Binding-site contacts:
Ligand atom C7 contacts residue TYR19 of chain 1.A at 4.3 Å (hydrophobic).
Ligand atom C5 contacts residue THR52 of chain 1.A at 4.3 Å.
Ligand atom C5 contacts residue ASN61 of chain 1.A at 3.7 Å.
Ligand atom C7 contacts residue HIS62 of chain 1.A at 4.5 Å.
Ligand atom C8 contacts residue GLY21 of chain 1.A at 3.6 Å.
Ligand atom C8 contacts residue GLN57 of chain 1.A at 3.5 Å.
Ligand atom C4 contacts residue TYR19 of chain 1.A at 4.3 Å (hydrophobic).
Ligand atom O3 contacts residue THR52 of chain 1.A at 3.8 Å.
Ligand atom O6 contacts residue THR69 of chain 1.A at 4.1 Å.
Ligand atom O7 contacts residue ASN61 of chain 1.A at 3.2 Å (h-bond).
Ligand atom C3 contacts residue THR52 of chain 1.A at 4.2 Å.
Ligand atom C2 contacts residue TYR19 of chain 1.A at 4.1 Å (hydrophobic).
Ligand atom C8 contacts residue ASN61 of chain 1.A at 4.0 Å.
Ligand atom N2 contacts residue ASN61 of chain 1.A at 3.0 Å (h-bond).
Ligand atom C1 contacts residue ASN61 of chain 1.A at 1.5 Å.
Ligand atom C2 contacts residue ASN61 of chain 1.A at 2.5 Å.
Ligand atom O5 contacts residue THR52 of chain 1.A at 4.2 Å.
Ligand atom C7 contacts residue VAL54 of chain 1.A at 4.1 Å (hydrophobic).
Ligand atom C6 contacts residue GLY21 of chain 1.A at 4.2 Å.
Ligand atom C3 contacts residue ASN61 of chain 1.A at 3.8 Å.
Ligand atom C1 contacts residue THR52 of chain 1.A at 3.9 Å.
Ligand atom C2 contacts residue THR52 of chain 1.A at 4.4 Å.
Ligand atom C8 contacts residue HIS62 of chain 1.A at 3.7 Å.
Ligand atom C5 contacts residue TYR19 of chain 1.A at 4.3 Å (hydrophobic).
Ligand atom C6 contacts residue TYR19 of chain 1.A at 4.2 Å (hydrophobic).
Ligand atom O5 contacts residue ASN61 of chain 1.A at 2.5 Å (h-bond).
Ligand atom O5 contacts residue TYR19 of chain 1.A at 3.6 Å.
Ligand atom O7 contacts residue GLN57 of chain 1.A at 3.2 Å (h-bond).
Ligand atom C8 contacts residue SER63 of chain 1.A at 3.8 Å.
Ligand atom O7 contacts residue TYR19 of chain 1.A at 3.2 Å.
Ligand atom N2 contacts residue THR52 of chain 1.A at 4.4 Å.
Ligand atom C7 contacts residue GLN57 of chain 1.A at 3.7 Å.
Ligand atom C8 contacts residue TRP20 of chain 1.A at 4.4 Å (hydrophobic).
Ligand atom C7 contacts residue ASN61 of chain 1.A at 3.3 Å.
Ligand atom O7 contacts residue HIS62 of chain 1.A at 4.4 Å.
Ligand atom O6 contacts residue GLY21 of chain 1.A at 3.8 Å.
Ligand atom C1 contacts residue TYR19 of chain 1.A at 4.0 Å (hydrophobic).
Ligand atom O7 contacts residue VAL54 of chain 1.A at 3.5 Å.
Ligand atom C4 contacts residue ASN61 of chain 1.A at 4.4 Å.

Sequence of chain 1.A:
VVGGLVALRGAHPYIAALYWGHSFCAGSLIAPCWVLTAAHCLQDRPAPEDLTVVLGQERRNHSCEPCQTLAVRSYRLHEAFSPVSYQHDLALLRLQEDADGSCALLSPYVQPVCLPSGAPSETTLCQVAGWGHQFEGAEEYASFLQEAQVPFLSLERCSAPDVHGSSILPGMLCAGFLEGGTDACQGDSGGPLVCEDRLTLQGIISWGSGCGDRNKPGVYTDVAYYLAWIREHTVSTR

This protein binds this small molecule.
Small molecule (SMILES): CC(=O)N[C@H]1[C@H](O[C@H]2[C@H](O)[C@@H](NC(C)=O)CO[C@@H]2CO)O[C@H](CO)[C@@H](O[C@H]2O[C@H](CO)[C@@H](O)[C@H](O)[C@@H]2O)[C@@H]1O